Binding-site contacts:
Ligand atom C3 contacts residue ASN70 of chain 4.A at 3.9 Å.
Ligand atom C6 contacts residue ASN71 of chain 4.A at 3.9 Å.
Ligand atom C7 contacts residue ASN70 of chain 4.A at 3.3 Å.
Ligand atom C4 contacts residue ASN70 of chain 4.A at 4.3 Å.
Ligand atom C8 contacts residue LEU361 of chain 4.A at 3.9 Å (hydrophobic).
Ligand atom C1 contacts residue ASN70 of chain 4.A at 1.4 Å.
Ligand atom N2 contacts residue ASN70 of chain 4.A at 3.0 Å (h-bond).
Ligand atom N2 contacts residue LEU361 of chain 4.A at 4.3 Å.
Ligand atom C5 contacts residue ASN70 of chain 4.A at 3.7 Å.
Ligand atom O6 contacts residue ASN71 of chain 4.A at 4.1 Å.
Ligand atom O5 contacts residue ASN70 of chain 4.A at 2.4 Å (h-bond).
Ligand atom C7 contacts residue LEU361 of chain 4.A at 4.3 Å (hydrophobic).
Ligand atom C2 contacts residue ASN70 of chain 4.A at 2.5 Å.
Ligand atom O7 contacts residue ASN70 of chain 4.A at 3.2 Å (h-bond).

This protein binds this small molecule.
Small molecule (SMILES): CC(=O)N[C@H]1[C@H](O[C@H]2[C@H](O)[C@@H](NC(C)=O)CO[C@@H]2CO)O[C@H](CO)[C@@H](O)[C@@H]1O

Sequence of chain 4.A:
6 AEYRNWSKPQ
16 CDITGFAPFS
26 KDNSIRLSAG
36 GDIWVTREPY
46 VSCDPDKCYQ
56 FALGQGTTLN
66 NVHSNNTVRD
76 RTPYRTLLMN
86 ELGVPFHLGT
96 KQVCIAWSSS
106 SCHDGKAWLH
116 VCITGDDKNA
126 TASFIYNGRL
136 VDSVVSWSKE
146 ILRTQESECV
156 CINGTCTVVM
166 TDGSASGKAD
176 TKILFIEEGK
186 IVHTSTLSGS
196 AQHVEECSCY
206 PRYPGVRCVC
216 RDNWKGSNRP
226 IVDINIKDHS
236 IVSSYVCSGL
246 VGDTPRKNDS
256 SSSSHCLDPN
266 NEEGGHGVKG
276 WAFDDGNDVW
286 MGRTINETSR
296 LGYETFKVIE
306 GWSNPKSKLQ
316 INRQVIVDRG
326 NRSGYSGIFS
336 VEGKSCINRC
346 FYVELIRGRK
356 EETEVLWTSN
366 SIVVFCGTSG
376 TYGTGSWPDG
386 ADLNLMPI